Sequence of chain 1.A:
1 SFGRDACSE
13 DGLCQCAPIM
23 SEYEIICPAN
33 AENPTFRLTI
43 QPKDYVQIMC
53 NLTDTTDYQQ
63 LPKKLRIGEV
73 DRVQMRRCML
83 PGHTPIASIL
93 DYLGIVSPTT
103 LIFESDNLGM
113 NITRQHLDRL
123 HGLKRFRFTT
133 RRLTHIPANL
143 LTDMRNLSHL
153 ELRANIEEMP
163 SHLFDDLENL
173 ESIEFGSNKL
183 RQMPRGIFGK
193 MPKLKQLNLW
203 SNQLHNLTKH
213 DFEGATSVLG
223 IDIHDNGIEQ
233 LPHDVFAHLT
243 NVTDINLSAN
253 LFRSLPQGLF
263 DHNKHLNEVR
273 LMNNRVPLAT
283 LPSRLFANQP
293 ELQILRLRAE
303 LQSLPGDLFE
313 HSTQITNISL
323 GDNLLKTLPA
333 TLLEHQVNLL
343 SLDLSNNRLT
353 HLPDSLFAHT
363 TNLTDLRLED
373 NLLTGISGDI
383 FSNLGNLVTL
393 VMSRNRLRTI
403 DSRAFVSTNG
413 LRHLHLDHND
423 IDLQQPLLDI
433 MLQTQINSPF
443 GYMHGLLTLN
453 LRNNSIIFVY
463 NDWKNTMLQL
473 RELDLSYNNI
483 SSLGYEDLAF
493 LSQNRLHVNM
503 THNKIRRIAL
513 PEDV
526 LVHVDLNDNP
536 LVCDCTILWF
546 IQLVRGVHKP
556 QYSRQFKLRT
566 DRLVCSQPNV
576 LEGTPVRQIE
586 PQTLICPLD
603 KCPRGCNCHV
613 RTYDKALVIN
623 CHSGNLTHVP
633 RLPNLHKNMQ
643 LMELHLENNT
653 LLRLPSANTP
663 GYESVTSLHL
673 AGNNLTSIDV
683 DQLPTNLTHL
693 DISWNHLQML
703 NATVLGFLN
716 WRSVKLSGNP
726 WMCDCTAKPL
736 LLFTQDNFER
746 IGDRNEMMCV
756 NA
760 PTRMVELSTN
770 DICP

This small molecule binds to this protein.
Small molecule (SMILES): CC(=O)N[C@H]1[C@H](O[C@H]2[C@H](O)[C@@H](NC(C)=O)CO[C@@H]2CO)O[C@H](CO)[C@@H](O)[C@@H]1O

Binding-site contacts:
Ligand atom O5 contacts residue ASN113 of chain 1.A at 2.4 Å (h-bond).
Ligand atom O7 contacts residue ASN113 of chain 1.A at 3.9 Å.
Ligand atom O5 contacts residue HIS137 of chain 1.A at 4.1 Å.
Ligand atom O6 contacts residue HIS137 of chain 1.A at 4.1 Å.
Ligand atom C5 contacts residue HIS137 of chain 1.A at 4.3 Å.
Ligand atom N2 contacts residue ASN113 of chain 1.A at 2.7 Å (h-bond).
Ligand atom C7 contacts residue ASN113 of chain 1.A at 3.2 Å.
Ligand atom C4 contacts residue ASN113 of chain 1.A at 4.2 Å.
Ligand atom C1 contacts residue HIS137 of chain 1.A at 4.3 Å.
Ligand atom C2 contacts residue ASN113 of chain 1.A at 2.3 Å.
Ligand atom C8 contacts residue MET112 of chain 1.A at 3.9 Å (hydrophobic).
Ligand atom C7 contacts residue MET112 of chain 1.A at 3.8 Å (hydrophobic).
Ligand atom C3 contacts residue ASN113 of chain 1.A at 3.7 Å.
Ligand atom O7 contacts residue MET112 of chain 1.A at 3.3 Å (h-bond).
Ligand atom O7 contacts residue THR136 of chain 1.A at 4.5 Å.
Ligand atom C5 contacts residue ASN113 of chain 1.A at 3.7 Å.
Ligand atom C1 contacts residue ASN113 of chain 1.A at 1.4 Å.
Ligand atom O7 contacts residue GLY111 of chain 1.A at 4.4 Å.
Ligand atom C8 contacts residue ASN113 of chain 1.A at 3.3 Å.